The small molecule below binds the protein below.
Small molecule (SMILES): CC(=O)C(=O)O

Binding-site contacts:
Ligand atom CB contacts residue PRO7 of chain 1.B at 3.6 Å (hydrophobic).
Ligand atom O contacts residue TYR130 of chain 1.B at 4.0 Å.
Ligand atom C contacts residue THR43 of chain 1.B at 3.6 Å.
Ligand atom CB contacts residue ALA198 of chain 1.B at 4.3 Å (hydrophobic).
Ligand atom O contacts residue THR44 of chain 1.B at 2.2 Å (h-bond).
Ligand atom O contacts residue RSH1 of chain 1.I at 0.1 Å (h-bond).
Ligand atom CA contacts residue LYS155 of chain 1.B at 1.3 Å.
Ligand atom CB contacts residue RSH1 of chain 1.I at 1.2 Å.
Ligand atom O contacts residue GLY42 of chain 1.B at 4.3 Å.
Ligand atom OXT contacts residue PHE39 of chain 1.B at 3.6 Å.
Ligand atom CB contacts residue GLY179 of chain 1.B at 3.9 Å.
Ligand atom C contacts residue THR44 of chain 1.B at 3.5 Å.
Ligand atom OXT contacts residue TYR130 of chain 1.B at 3.2 Å (h-bond).
Ligand atom CA contacts residue VAL196 of chain 1.B at 3.9 Å (hydrophobic).
Ligand atom CB contacts residue LYS155 of chain 1.B at 2.5 Å.
Ligand atom O contacts residue 3GR1 of chain 1.K at 3.9 Å.
Ligand atom CA contacts residue TYR130 of chain 1.B at 3.6 Å (hydrophobic).
Ligand atom OXT contacts residue THR43 of chain 1.B at 2.9 Å (h-bond).
Ligand atom OXT contacts residue THR44 of chain 1.B at 3.8 Å.
Ligand atom OXT contacts residue PRO7 of chain 1.B at 3.5 Å.
Ligand atom O contacts residue THR43 of chain 1.B at 3.4 Å.
Ligand atom CB contacts residue THR44 of chain 1.B at 4.4 Å.
Ligand atom C contacts residue PRO7 of chain 1.B at 3.2 Å (hydrophobic).
Ligand atom C contacts residue LYS155 of chain 1.B at 2.3 Å.
Ligand atom C contacts residue RSH1 of chain 1.I at 0.2 Å.
Ligand atom OXT contacts residue 3GR1 of chain 1.K at 4.2 Å.
Ligand atom CA contacts residue PRO7 of chain 1.B at 3.6 Å (hydrophobic).
Ligand atom CB contacts residue 3GR1 of chain 1.K at 2.7 Å.
Ligand atom O contacts residue PRO7 of chain 1.B at 3.6 Å.
Ligand atom C contacts residue GLY42 of chain 1.B at 4.3 Å.
Ligand atom C contacts residue TYR130 of chain 1.B at 3.4 Å (hydrophobic).
Ligand atom CB contacts residue VAL196 of chain 1.B at 3.1 Å (hydrophobic).
Ligand atom OXT contacts residue LYS155 of chain 1.B at 2.4 Å (salt-bridge).
Ligand atom CA contacts residue RSH1 of chain 1.I at 0.5 Å.
Ligand atom CA contacts residue THR44 of chain 1.B at 4.4 Å.
Ligand atom CA contacts residue 3GR1 of chain 1.K at 3.1 Å.
Ligand atom OXT contacts residue GLY42 of chain 1.B at 3.3 Å.
Ligand atom O contacts residue LYS155 of chain 1.B at 3.6 Å.
Ligand atom C contacts residue 3GR1 of chain 1.K at 3.5 Å.
Ligand atom OXT contacts residue RSH1 of chain 1.I at 0.3 Å (h-bond).

Sequence of chain 1.B:
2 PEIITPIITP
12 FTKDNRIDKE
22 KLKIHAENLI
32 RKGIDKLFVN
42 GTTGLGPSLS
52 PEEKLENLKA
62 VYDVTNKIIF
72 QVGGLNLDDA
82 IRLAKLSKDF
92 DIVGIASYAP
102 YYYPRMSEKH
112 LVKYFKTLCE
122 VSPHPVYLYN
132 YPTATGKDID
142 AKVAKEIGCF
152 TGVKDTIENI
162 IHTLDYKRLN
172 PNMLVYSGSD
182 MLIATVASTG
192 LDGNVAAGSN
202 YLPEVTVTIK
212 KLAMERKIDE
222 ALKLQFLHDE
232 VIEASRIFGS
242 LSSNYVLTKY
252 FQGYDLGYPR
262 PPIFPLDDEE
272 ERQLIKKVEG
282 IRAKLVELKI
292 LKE